Binding-site contacts:
Ligand atom SAC contacts residue CYS163 of chain 1.A at 3.6 Å.
Ligand atom C contacts residue HIS144 of chain 1.A at 3.6 Å.
Ligand atom OXT contacts residue CYS163 of chain 1.A at 3.4 Å.
Ligand atom CAD contacts residue ZN1 of chain 1.C at 3.6 Å.
Ligand atom SAH contacts residue HIS205 of chain 1.A at 3.5 Å (h-bond).
Ligand atom C contacts residue HIS205 of chain 1.A at 3.8 Å.
Ligand atom CAM contacts residue TRP54 of chain 1.A at 3.9 Å (hydrophobic).
Ligand atom N contacts residue HIS205 of chain 1.A at 3.4 Å (h-bond).
Ligand atom O contacts residue LYS166 of chain 1.A at 2.9 Å (salt-bridge).
Ligand atom OXT contacts residue HIS205 of chain 1.A at 3.1 Å (h-bond).
Ligand atom O contacts residue ASN175 of chain 1.A at 4.0 Å.
Ligand atom CAD contacts residue ASP85 of chain 1.A at 4.0 Å.
Ligand atom C contacts residue ZN1 of chain 1.C at 3.0 Å.
Ligand atom CA contacts residue HIS205 of chain 1.A at 3.9 Å.
Ligand atom SAC contacts residue HIS144 of chain 1.A at 3.8 Å.
Ligand atom CAD contacts residue HIS83 of chain 1.A at 3.5 Å.
Ligand atom CAD contacts residue ZN1 of chain 1.B at 3.1 Å.
Ligand atom C contacts residue LYS166 of chain 1.A at 3.8 Å.
Ligand atom OXT contacts residue ZN1 of chain 1.C at 2.0 Å.
Ligand atom CAM contacts residue ZN1 of chain 1.C at 3.5 Å.
Ligand atom N contacts residue ZN1 of chain 1.C at 2.7 Å.
Ligand atom CAJ contacts residue ZN1 of chain 1.C at 3.5 Å.
Ligand atom SAC contacts residue ZN1 of chain 1.C at 2.3 Å.
Ligand atom O contacts residue HIS144 of chain 1.A at 3.8 Å.
Ligand atom SAC contacts residue HIS205 of chain 1.A at 4.0 Å.
Ligand atom OXT contacts residue HIS144 of chain 1.A at 3.4 Å.
Ligand atom SAC contacts residue ZN1 of chain 1.B at 2.3 Å.
Ligand atom CA contacts residue ZN1 of chain 1.C at 3.4 Å.
Ligand atom SAC contacts residue HIS81 of chain 1.A at 3.6 Å.
Ligand atom O contacts residue LEU173 of chain 1.A at 3.8 Å.
Ligand atom CAF contacts residue TRP54 of chain 1.A at 3.6 Å (hydrophobic).
Ligand atom SAG contacts residue PHE29 of chain 1.A at 3.0 Å.
Ligand atom SAC contacts residue ASP85 of chain 1.A at 3.6 Å.
Ligand atom CB contacts residue HIS205 of chain 1.A at 4.1 Å.
Ligand atom O contacts residue GLY174 of chain 1.A at 3.9 Å.
Ligand atom CAM contacts residue HIS205 of chain 1.A at 3.3 Å.
Ligand atom CAF contacts residue PHE29 of chain 1.A at 3.4 Å (hydrophobic).
Ligand atom CAJ contacts residue ZN1 of chain 1.B at 3.9 Å.
Ligand atom SAC contacts residue HIS83 of chain 1.A at 3.7 Å.
Ligand atom SAH contacts residue VAL34 of chain 1.A at 3.8 Å.

Sequence of chain 1.A:
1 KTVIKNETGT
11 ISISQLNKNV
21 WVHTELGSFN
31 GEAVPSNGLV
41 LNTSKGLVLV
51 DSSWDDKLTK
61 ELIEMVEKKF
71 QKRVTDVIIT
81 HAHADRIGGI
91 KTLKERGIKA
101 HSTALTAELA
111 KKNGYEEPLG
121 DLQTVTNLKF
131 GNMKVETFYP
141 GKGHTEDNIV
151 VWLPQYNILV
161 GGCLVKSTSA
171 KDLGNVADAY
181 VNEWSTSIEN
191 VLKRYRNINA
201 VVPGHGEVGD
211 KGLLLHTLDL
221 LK

The small molecule below binds the protein below.
Small molecule (SMILES): O=C(O)[C@H]1CS[C@@H]2CS[C@@H](CS)N12